Binding-site contacts:
Ligand atom C3 contacts residue ASN285 of chain 1.C at 3.8 Å.
Ligand atom C2 contacts residue VAL297 of chain 1.C at 3.9 Å (hydrophobic).
Ligand atom C8 contacts residue VAL297 of chain 1.C at 4.0 Å (hydrophobic).
Ligand atom O5 contacts residue ASN298 of chain 1.C at 3.8 Å.
Ligand atom C1 contacts residue ASN285 of chain 1.C at 1.4 Å.
Ligand atom C2 contacts residue ASN285 of chain 1.C at 2.5 Å.
Ligand atom C5 contacts residue ASN285 of chain 1.C at 3.6 Å.
Ligand atom O7 contacts residue VAL297 of chain 1.C at 4.3 Å.
Ligand atom C1 contacts residue VAL297 of chain 1.C at 3.5 Å (hydrophobic).
Ligand atom C8 contacts residue SER46 of chain 1.C at 4.3 Å.
Ligand atom C5 contacts residue ASN298 of chain 1.C at 4.0 Å.
Ligand atom C8 contacts residue SER45 of chain 1.C at 3.6 Å.
Ligand atom O5 contacts residue ASN285 of chain 1.C at 2.3 Å (h-bond).
Ligand atom C8 contacts residue ASN285 of chain 1.C at 4.5 Å.
Ligand atom C6 contacts residue ASN298 of chain 1.C at 4.2 Å.
Ligand atom C4 contacts residue ASN285 of chain 1.C at 4.1 Å.
Ligand atom C7 contacts residue VAL297 of chain 1.C at 4.0 Å (hydrophobic).
Ligand atom C7 contacts residue ASN285 of chain 1.C at 3.1 Å.
Ligand atom C3 contacts residue VAL297 of chain 1.C at 4.3 Å (hydrophobic).
Ligand atom O6 contacts residue ASN285 of chain 1.C at 4.4 Å.
Ligand atom O7 contacts residue ASN285 of chain 1.C at 2.7 Å (h-bond).
Ligand atom C1 contacts residue ASN298 of chain 1.C at 4.2 Å.
Ligand atom N2 contacts residue ASN285 of chain 1.C at 3.0 Å (h-bond).
Ligand atom N2 contacts residue VAL297 of chain 1.C at 3.5 Å (h-bond).

The protein below binds the small molecule below.
Small molecule (SMILES): CC(=O)N[C@@H]1[C@@H](O)[C@H](O)[C@@H](CO)O[C@H]1O

Sequence of chain 1.C:
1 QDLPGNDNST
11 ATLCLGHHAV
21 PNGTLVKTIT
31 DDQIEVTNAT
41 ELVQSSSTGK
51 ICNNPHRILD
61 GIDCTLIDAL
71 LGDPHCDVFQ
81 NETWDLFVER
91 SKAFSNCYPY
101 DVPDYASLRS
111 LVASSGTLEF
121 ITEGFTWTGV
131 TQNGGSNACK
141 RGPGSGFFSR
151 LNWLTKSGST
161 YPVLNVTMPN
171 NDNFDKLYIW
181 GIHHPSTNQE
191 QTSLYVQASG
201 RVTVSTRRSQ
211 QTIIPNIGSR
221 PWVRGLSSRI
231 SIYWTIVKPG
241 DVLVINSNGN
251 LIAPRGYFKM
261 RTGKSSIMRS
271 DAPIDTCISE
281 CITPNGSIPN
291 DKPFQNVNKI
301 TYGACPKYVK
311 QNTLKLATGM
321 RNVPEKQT